Binding-site contacts:
Ligand atom C18 contacts residue NAP1 of chain 1.B at 3.5 Å.
Ligand atom CL2 contacts residue TRP21 of chain 1.A at 3.7 Å.
Ligand atom O20 contacts residue NAP1 of chain 1.B at 3.1 Å.
Ligand atom F24 contacts residue PHE123 of chain 1.A at 3.2 Å.
Ligand atom F27 contacts residue CYS299 of chain 1.A at 3.6 Å.
Ligand atom C1 contacts residue TRP112 of chain 1.A at 3.3 Å (hydrophobic).
Ligand atom C6 contacts residue TRP112 of chain 1.A at 3.4 Å (hydrophobic).
Ligand atom F25 contacts residue PHE123 of chain 1.A at 3.5 Å.
Ligand atom C11 contacts residue TRP21 of chain 1.A at 3.7 Å (hydrophobic).
Ligand atom O21 contacts residue TRP112 of chain 1.A at 3.0 Å (h-bond).
Ligand atom F26 contacts residue TRP112 of chain 1.A at 3.2 Å.
Ligand atom O16 contacts residue TRP220 of chain 1.A at 3.6 Å.
Ligand atom F25 contacts residue PHE116 of chain 1.A at 3.6 Å.
Ligand atom F24 contacts residue TRP80 of chain 1.A at 3.5 Å.
Ligand atom C19 contacts residue HIS111 of chain 1.A at 3.4 Å.
Ligand atom O17 contacts residue TRP21 of chain 1.A at 3.4 Å.
Ligand atom C3 contacts residue LEU301 of chain 1.A at 3.6 Å (hydrophobic).
Ligand atom F27 contacts residue TRP112 of chain 1.A at 3.2 Å.
Ligand atom C2 contacts residue TRP112 of chain 1.A at 3.5 Å (hydrophobic).
Ligand atom C15 contacts residue TRP21 of chain 1.A at 3.6 Å (hydrophobic).
Ligand atom C19 contacts residue NAP1 of chain 1.B at 3.4 Å.
Ligand atom O21 contacts residue HIS111 of chain 1.A at 3.4 Å (h-bond).
Ligand atom C9 contacts residue TRP220 of chain 1.A at 3.6 Å (hydrophobic).
Ligand atom CL2 contacts residue VAL48 of chain 1.A at 3.2 Å.
Ligand atom C4 contacts residue TRP112 of chain 1.A at 3.6 Å (hydrophobic).
Ligand atom C18 contacts residue TRP21 of chain 1.A at 3.6 Å (hydrophobic).
Ligand atom F27 contacts residue LEU301 of chain 1.A at 3.3 Å.
Ligand atom F26 contacts residue TYR310 of chain 1.A at 3.0 Å.
Ligand atom F25 contacts residue TRP112 of chain 1.A at 3.7 Å.
Ligand atom C13 contacts residue TRP21 of chain 1.A at 3.2 Å (hydrophobic).
Ligand atom C7 contacts residue TRP112 of chain 1.A at 3.7 Å (hydrophobic).
Ligand atom O20 contacts residue TYR49 of chain 1.A at 2.7 Å (h-bond).
Ligand atom BR2 contacts residue THR114 of chain 1.A at 2.8 Å.
Ligand atom O21 contacts residue NAP1 of chain 1.B at 3.5 Å (h-bond).
Ligand atom C3 contacts residue TRP112 of chain 1.A at 3.2 Å (hydrophobic).
Ligand atom O20 contacts residue HIS111 of chain 1.A at 2.7 Å (h-bond).
Ligand atom F25 contacts residue TRP80 of chain 1.A at 3.3 Å.
Ligand atom C5 contacts residue TRP112 of chain 1.A at 3.3 Å (hydrophobic).
Ligand atom F27 contacts residue ALA300 of chain 1.A at 3.0 Å.
Ligand atom O16 contacts residue LEU301 of chain 1.A at 3.6 Å.

Sequence of chain 1.A:
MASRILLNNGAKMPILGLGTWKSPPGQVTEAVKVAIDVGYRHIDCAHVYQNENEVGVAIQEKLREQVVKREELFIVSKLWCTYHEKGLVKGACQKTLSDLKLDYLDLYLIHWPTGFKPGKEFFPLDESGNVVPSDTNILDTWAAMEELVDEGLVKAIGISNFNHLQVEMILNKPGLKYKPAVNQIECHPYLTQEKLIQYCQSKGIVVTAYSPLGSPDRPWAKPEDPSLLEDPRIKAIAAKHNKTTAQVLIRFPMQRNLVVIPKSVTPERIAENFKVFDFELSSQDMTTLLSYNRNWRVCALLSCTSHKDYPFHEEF

This small molecule binds to this protein.
Small molecule (SMILES): O=C(O)COc1cc(Cl)ccc1C(=O)NCc1c(F)c(F)c(Br)c(F)c1F